This protein binds this small molecule.
Small molecule (SMILES): Nc1ccn([C@@H]2O[C@H](CO[P](=O)(O)O[C@H]3[C@@H](O)[C@H](n4cnc5c(N)ncnc54)O[C@@H]3CO[P](=O)(O)O[C@H]3[C@@H](O)[C@H](n4cnc5c(=O)nc(N)[nH]c54)O[C@@H]3CO[P](=O)(O)O[C@H]3[C@@H](O)[C@H](n4cnc5c(N)ncnc54)O[C@@H]3CO[P](=O)(O)O[C@H]3[C@@H](O)[C@H](n4cnc5c(N)ncnc54)O[C@@H]3CO[P](=O)(O)O[C@H]3[C@@H](O)[C@H](n4ccc(=O)[nH]c4=O)O[C@@H]3CO[P](=O)(O)O[C@H]3[C@@H](O)[C@H](n4ccc(N)nc4=O)O[C@@H]3CO[P](=O)(O)O[C@H]3[C@@H](O)[C@H](n4ccc(=O)[nH]c4=O)O[C@@H]3CO[P](=O)(O)O[C@H]3[C@@H](O)[C@H](n4cnc5c(=O)nc(N)[nH]c54)O[C@@H]3CO)[C@@H](O)[C@H]2O)c(=O)n1

Sequence of chain 4.C:
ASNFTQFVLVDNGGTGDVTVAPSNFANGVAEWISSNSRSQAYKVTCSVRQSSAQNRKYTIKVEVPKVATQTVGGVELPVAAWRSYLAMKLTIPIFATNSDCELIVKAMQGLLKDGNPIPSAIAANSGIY

Binding-site contacts:
Ligand atom C4 contacts residue TYR85 of chain 4.C at 3.9 Å (hydrophobic).
Ligand atom N1 contacts residue TYR85 of chain 4.C at 3.9 Å.
Ligand atom N9 contacts residue LYS61 of chain 4.C at 3.8 Å.
Ligand atom N9 contacts residue TYR85 of chain 4.C at 3.9 Å.
Ligand atom C5 contacts residue VAL29 of chain 4.C at 4.0 Å (hydrophobic).
Ligand atom N3 contacts residue VAL29 of chain 4.C at 4.0 Å.
Ligand atom C8 contacts residue TYR85 of chain 4.C at 3.8 Å (hydrophobic).
Ligand atom C2 contacts residue VAL29 of chain 4.C at 4.0 Å (hydrophobic).
Ligand atom OP2 contacts residue GLU63 of chain 4.C at 4.0 Å.
Ligand atom N6 contacts residue THR45 of chain 4.C at 2.8 Å (h-bond).
Ligand atom C6 contacts residue SER47 of chain 4.C at 3.8 Å.
Ligand atom OP2 contacts residue TYR85 of chain 4.C at 4.0 Å.
Ligand atom C6 contacts residue THR45 of chain 4.C at 3.4 Å.
Ligand atom N1 contacts residue SER47 of chain 4.C at 2.7 Å (h-bond).
Ligand atom OP2 contacts residue LYS43 of chain 4.C at 2.7 Å (salt-bridge).
Ligand atom N6 contacts residue THR59 of chain 4.C at 2.7 Å (h-bond).
Ligand atom C2' contacts residue GLU63 of chain 4.C at 4.1 Å.
Ligand atom N7 contacts residue THR45 of chain 4.C at 2.7 Å (h-bond).
Ligand atom C5 contacts residue LYS61 of chain 4.C at 3.9 Å.
Ligand atom C2 contacts residue SER47 of chain 4.C at 3.2 Å.
Ligand atom C6 contacts residue THR59 of chain 4.C at 3.5 Å.
Ligand atom C6 contacts residue TYR85 of chain 4.C at 3.9 Å (hydrophobic).
Ligand atom C5 contacts residue TYR85 of chain 4.C at 3.9 Å (hydrophobic).
Ligand atom P contacts residue TYR85 of chain 4.C at 4.1 Å.
Ligand atom N6 contacts residue CYS46 of chain 4.C at 3.6 Å (h-bond).
Ligand atom C4 contacts residue LYS61 of chain 4.C at 4.0 Å.
Ligand atom P contacts residue LYS43 of chain 4.C at 4.0 Å.
Ligand atom O4' contacts residue LYS61 of chain 4.C at 3.7 Å.
Ligand atom N7 contacts residue LYS61 of chain 4.C at 3.4 Å.
Ligand atom C2 contacts residue TYR85 of chain 4.C at 4.1 Å (hydrophobic).
Ligand atom OP2 contacts residue TYR85 of chain 4.C at 2.6 Å (h-bond).
Ligand atom C6 contacts residue VAL29 of chain 4.C at 4.1 Å (hydrophobic).
Ligand atom N7 contacts residue TYR85 of chain 4.C at 3.8 Å.
Ligand atom C8 contacts residue THR45 of chain 4.C at 3.9 Å.
Ligand atom C2' contacts residue TYR85 of chain 4.C at 3.9 Å (hydrophobic).
Ligand atom C5 contacts residue THR45 of chain 4.C at 3.4 Å.
Ligand atom N6 contacts residue TYR85 of chain 4.C at 4.0 Å.
Ligand atom N1 contacts residue THR59 of chain 4.C at 3.4 Å.
Ligand atom C2 contacts residue THR59 of chain 4.C at 4.0 Å.
Ligand atom C8 contacts residue LYS61 of chain 4.C at 3.6 Å.